This small molecule binds to this protein.
Small molecule (SMILES): O=C(O)Cc1ccccc1Nc1c(Cl)cccc1Cl

Binding-site contacts:
Ligand atom C2 contacts residue DIF1 of chain 2.D at 0.7 Å.
Ligand atom C5 contacts residue LEU8 of chain 2.B at 3.5 Å (hydrophobic).
Ligand atom C8 contacts residue DIF1 of chain 2.D at 1.0 Å.
Ligand atom C10 contacts residue LEU101 of chain 2.B at 3.6 Å (hydrophobic).
Ligand atom C4 contacts residue LEU8 of chain 2.B at 3.4 Å (hydrophobic).
Ligand atom C7 contacts residue DIF1 of chain 2.D at 0.8 Å.
Ligand atom C9 contacts residue DIF1 of chain 2.D at 1.3 Å.
Ligand atom O1 contacts residue DIF1 of chain 2.D at 1.1 Å.
Ligand atom C12 contacts residue SER108 of chain 2.B at 3.3 Å.
Ligand atom C14 contacts residue DIF1 of chain 2.D at 0.7 Å.
Ligand atom C11 contacts residue DIF1 of chain 2.D at 0.7 Å.
Ligand atom C12 contacts residue DIF1 of chain 2.D at 1.2 Å.
Ligand atom C3 contacts residue DIF1 of chain 2.D at 0.6 Å.
Ligand atom CL4 contacts residue DIF1 of chain 2.D at 0.7 Å.
Ligand atom C11 contacts residue SER108 of chain 2.B at 3.2 Å.
Ligand atom O1 contacts residue THR109 of chain 1.B at 3.6 Å.
Ligand atom C13 contacts residue SER108 of chain 1.B at 3.4 Å.
Ligand atom C9 contacts residue ALA99 of chain 2.B at 3.6 Å (hydrophobic).
Ligand atom O2 contacts residue ALA99 of chain 1.B at 3.5 Å.
Ligand atom C13 contacts residue DIF1 of chain 2.D at 1.2 Å.
Ligand atom C10 contacts residue ALA99 of chain 2.B at 3.5 Å (hydrophobic).
Ligand atom C1 contacts residue DIF1 of chain 2.D at 0.8 Å.
Ligand atom C6 contacts residue DIF1 of chain 2.D at 0.8 Å.
Ligand atom CL2 contacts residue ALA99 of chain 2.B at 3.5 Å.
Ligand atom O2 contacts residue DIF1 of chain 2.D at 0.8 Å.
Ligand atom O2 contacts residue THR110 of chain 1.B at 3.4 Å (h-bond).
Ligand atom C13 contacts residue LEU101 of chain 1.B at 3.4 Å (hydrophobic).
Ligand atom N1 contacts residue DIF1 of chain 2.D at 0.8 Å (h-bond).
Ligand atom C14 contacts residue THR110 of chain 1.B at 3.3 Å.
Ligand atom C11 contacts residue THR110 of chain 2.B at 3.5 Å.
Ligand atom CL2 contacts residue LEU8 of chain 1.B at 2.9 Å.
Ligand atom O1 contacts residue THR110 of chain 1.B at 2.5 Å (h-bond).
Ligand atom C6 contacts residue LYS6 of chain 2.B at 3.2 Å.
Ligand atom CL4 contacts residue LEU8 of chain 2.B at 3.0 Å.
Ligand atom CL2 contacts residue DIF1 of chain 2.D at 0.7 Å.
Ligand atom C10 contacts residue DIF1 of chain 2.D at 0.8 Å.
Ligand atom C4 contacts residue DIF1 of chain 2.D at 0.7 Å.
Ligand atom C5 contacts residue DIF1 of chain 2.D at 0.9 Å.
Ligand atom O1 contacts residue SER108 of chain 1.B at 3.5 Å (h-bond).
Ligand atom CL4 contacts residue ALA99 of chain 1.B at 3.3 Å.

Sequence of chain 1.B:
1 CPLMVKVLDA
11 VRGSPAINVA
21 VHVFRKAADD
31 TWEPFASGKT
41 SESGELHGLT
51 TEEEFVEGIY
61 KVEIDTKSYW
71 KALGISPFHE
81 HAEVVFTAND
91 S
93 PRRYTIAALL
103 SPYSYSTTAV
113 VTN

Sequence of chain 2.B:
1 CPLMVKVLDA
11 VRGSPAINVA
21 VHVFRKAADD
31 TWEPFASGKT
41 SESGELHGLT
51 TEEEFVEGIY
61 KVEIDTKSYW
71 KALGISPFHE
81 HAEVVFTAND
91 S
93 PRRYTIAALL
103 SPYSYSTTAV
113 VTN

Sequence of chain 1.A:
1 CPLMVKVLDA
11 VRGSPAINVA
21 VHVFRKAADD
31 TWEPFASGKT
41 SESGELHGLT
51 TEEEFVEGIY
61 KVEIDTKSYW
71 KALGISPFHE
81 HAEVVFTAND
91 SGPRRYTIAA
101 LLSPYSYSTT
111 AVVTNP